Sequence of chain 1.G:
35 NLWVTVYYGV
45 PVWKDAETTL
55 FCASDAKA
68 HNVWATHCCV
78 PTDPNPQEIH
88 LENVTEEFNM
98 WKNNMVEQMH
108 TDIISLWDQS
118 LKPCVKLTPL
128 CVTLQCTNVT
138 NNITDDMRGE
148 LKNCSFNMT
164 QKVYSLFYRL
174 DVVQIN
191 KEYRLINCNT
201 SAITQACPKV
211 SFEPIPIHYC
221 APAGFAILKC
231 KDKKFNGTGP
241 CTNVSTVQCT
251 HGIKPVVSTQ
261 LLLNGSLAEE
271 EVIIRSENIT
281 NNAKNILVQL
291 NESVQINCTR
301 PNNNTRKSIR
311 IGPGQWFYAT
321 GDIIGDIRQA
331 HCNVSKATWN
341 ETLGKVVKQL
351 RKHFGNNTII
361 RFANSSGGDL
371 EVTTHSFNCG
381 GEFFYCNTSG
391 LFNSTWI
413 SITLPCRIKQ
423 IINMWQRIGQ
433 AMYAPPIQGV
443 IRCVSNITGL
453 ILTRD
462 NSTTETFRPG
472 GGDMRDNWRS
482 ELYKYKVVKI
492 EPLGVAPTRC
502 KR

The protein below binds the small molecule below.
Small molecule (SMILES): CC(=O)N[C@H]1[C@H](O[C@H]2[C@H](O)[C@@H](NC(C)=O)CO[C@@H]2CO)O[C@H](CO)[C@@H](O)[C@@H]1O

Sequence of chain 1.H:
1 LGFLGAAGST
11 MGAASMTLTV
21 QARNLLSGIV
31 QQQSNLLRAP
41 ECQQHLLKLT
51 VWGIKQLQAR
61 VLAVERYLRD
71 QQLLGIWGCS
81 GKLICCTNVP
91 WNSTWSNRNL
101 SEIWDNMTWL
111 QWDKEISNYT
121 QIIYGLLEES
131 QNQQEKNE

Binding-site contacts:
Ligand atom C5 contacts residue ASN90 of chain 1.G at 3.8 Å.
Ligand atom O3 contacts residue GLU89 of chain 1.G at 4.3 Å.
Ligand atom O7 contacts residue ASN90 of chain 1.G at 4.2 Å.
Ligand atom C1 contacts residue GLU89 of chain 1.G at 4.0 Å.
Ligand atom C7 contacts residue GLY8 of chain 1.H at 4.1 Å.
Ligand atom N2 contacts residue GLU89 of chain 1.G at 3.4 Å.
Ligand atom C3 contacts residue ASN90 of chain 1.G at 3.9 Å.
Ligand atom C2 contacts residue ASN90 of chain 1.G at 2.5 Å.
Ligand atom C8 contacts residue SER9 of chain 1.H at 3.9 Å.
Ligand atom C7 contacts residue SER9 of chain 1.H at 4.1 Å.
Ligand atom C7 contacts residue GLU89 of chain 1.G at 4.2 Å.
Ligand atom C2 contacts residue GLU89 of chain 1.G at 3.9 Å.
Ligand atom N2 contacts residue ASN90 of chain 1.G at 2.8 Å (h-bond).
Ligand atom O7 contacts residue SER9 of chain 1.H at 3.4 Å.
Ligand atom C8 contacts residue GLU89 of chain 1.G at 3.7 Å.
Ligand atom C4 contacts residue ASN90 of chain 1.G at 4.4 Å.
Ligand atom C3 contacts residue GLU89 of chain 1.G at 3.7 Å.
Ligand atom O5 contacts residue ASN90 of chain 1.G at 2.5 Å (h-bond).
Ligand atom C8 contacts residue GLY8 of chain 1.H at 4.0 Å.
Ligand atom O7 contacts residue GLY8 of chain 1.H at 4.0 Å.
Ligand atom C1 contacts residue ASN90 of chain 1.G at 1.5 Å.
Ligand atom C7 contacts residue ASN90 of chain 1.G at 3.7 Å.
Ligand atom C8 contacts residue GLY5 of chain 1.H at 4.4 Å.